Sequence of chain 51.A:
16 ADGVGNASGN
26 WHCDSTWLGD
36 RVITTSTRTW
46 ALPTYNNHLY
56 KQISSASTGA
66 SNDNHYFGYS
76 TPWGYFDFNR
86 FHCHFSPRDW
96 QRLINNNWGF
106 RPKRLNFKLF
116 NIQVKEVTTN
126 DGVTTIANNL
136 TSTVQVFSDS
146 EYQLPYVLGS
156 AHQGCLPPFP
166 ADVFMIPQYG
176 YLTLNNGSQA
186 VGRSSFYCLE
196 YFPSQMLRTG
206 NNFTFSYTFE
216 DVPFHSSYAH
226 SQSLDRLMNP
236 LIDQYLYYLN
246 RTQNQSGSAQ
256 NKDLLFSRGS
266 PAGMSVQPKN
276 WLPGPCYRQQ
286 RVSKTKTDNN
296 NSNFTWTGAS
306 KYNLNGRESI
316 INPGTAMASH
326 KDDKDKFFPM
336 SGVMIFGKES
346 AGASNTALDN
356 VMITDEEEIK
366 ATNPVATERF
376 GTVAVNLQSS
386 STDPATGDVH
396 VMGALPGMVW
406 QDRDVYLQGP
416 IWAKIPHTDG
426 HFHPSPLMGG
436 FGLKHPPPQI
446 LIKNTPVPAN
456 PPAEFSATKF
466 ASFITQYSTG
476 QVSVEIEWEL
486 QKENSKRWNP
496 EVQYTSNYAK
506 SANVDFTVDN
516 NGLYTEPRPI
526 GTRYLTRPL

This small molecule binds to this protein.
Small molecule (SMILES): Nc1ccnc(=O)[nH]1

Sequence of chain 54.A:
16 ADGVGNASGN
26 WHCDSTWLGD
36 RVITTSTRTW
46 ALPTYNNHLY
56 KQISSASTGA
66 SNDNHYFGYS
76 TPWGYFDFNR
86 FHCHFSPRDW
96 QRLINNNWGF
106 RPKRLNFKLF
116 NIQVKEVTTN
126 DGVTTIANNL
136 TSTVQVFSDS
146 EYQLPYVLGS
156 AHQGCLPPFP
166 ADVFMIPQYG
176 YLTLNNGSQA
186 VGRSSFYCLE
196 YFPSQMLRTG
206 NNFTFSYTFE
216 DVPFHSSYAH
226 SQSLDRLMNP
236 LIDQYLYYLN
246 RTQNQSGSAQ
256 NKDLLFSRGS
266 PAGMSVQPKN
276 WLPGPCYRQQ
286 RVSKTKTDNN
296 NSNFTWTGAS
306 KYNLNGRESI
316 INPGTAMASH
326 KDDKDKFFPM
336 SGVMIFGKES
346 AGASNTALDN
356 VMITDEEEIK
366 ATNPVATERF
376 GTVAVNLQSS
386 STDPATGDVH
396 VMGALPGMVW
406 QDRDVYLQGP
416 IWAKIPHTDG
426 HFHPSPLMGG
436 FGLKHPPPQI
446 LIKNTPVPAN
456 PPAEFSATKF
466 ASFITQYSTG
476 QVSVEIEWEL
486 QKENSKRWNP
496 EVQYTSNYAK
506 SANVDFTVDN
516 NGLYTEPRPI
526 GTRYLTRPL

Binding-site contacts:
Ligand atom C6 contacts residue HIS428 of chain 54.A at 3.9 Å.
Ligand atom N4 contacts residue HIS428 of chain 51.A at 4.0 Å.
Ligand atom C6 contacts residue CYT1 of chain 54.B at 3.4 Å.
Ligand atom C4 contacts residue CYT1 of chain 58.B at 4.1 Å.
Ligand atom C5 contacts residue CYT1 of chain 54.B at 3.0 Å.
Ligand atom C2 contacts residue HIS426 of chain 51.A at 3.2 Å.
Ligand atom O2 contacts residue TRP405 of chain 54.A at 4.5 Å.
Ligand atom N4 contacts residue PHE427 of chain 54.A at 4.4 Å.
Ligand atom N4 contacts residue CYT1 of chain 58.B at 3.0 Å.
Ligand atom C4 contacts residue CYT1 of chain 54.B at 4.2 Å.
Ligand atom C4 contacts residue PHE427 of chain 54.A at 4.2 Å (hydrophobic).
Ligand atom C5 contacts residue PHE427 of chain 54.A at 3.9 Å (hydrophobic).
Ligand atom C6 contacts residue PHE427 of chain 54.A at 4.4 Å (hydrophobic).
Ligand atom N3 contacts residue PHE427 of chain 51.A at 4.2 Å.
Ligand atom N3 contacts residue HIS426 of chain 51.A at 2.6 Å (h-bond).
Ligand atom C2 contacts residue HIS428 of chain 54.A at 3.8 Å.
Ligand atom N1 contacts residue HIS428 of chain 54.A at 3.2 Å (h-bond).
Ligand atom C4 contacts residue HIS426 of chain 51.A at 3.6 Å.
Ligand atom N4 contacts residue PHE427 of chain 51.A at 3.2 Å.
Ligand atom N4 contacts residue HIS426 of chain 51.A at 3.8 Å.
Ligand atom C4 contacts residue PHE427 of chain 51.A at 4.0 Å (hydrophobic).
Ligand atom O2 contacts residue HIS428 of chain 54.A at 3.5 Å (h-bond).
Ligand atom O2 contacts residue HIS426 of chain 51.A at 2.9 Å (h-bond).
Ligand atom O2 contacts residue GLY425 of chain 51.A at 3.4 Å.